Sequence of chain 1.A:
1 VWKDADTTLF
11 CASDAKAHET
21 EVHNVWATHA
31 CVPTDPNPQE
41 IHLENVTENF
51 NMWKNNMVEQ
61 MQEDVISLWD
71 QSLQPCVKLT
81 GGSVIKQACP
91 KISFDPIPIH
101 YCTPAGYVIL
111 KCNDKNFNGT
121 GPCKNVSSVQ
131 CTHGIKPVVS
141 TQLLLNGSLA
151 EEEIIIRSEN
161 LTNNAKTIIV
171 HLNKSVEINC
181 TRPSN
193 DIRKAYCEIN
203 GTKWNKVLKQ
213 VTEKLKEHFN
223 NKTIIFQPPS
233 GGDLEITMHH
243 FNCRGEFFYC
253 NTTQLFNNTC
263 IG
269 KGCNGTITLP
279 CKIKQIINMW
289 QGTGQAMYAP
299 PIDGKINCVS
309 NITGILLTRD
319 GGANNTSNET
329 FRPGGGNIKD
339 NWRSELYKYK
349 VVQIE

The protein below binds the small molecule below.
Small molecule (SMILES): CC(=O)N[C@@H]1[C@@H](O)[C@H](O)[C@@H](CO)O[C@H]1O

Binding-site contacts:
Ligand atom C7 contacts residue VAL138 of chain 1.A at 4.0 Å (hydrophobic).
Ligand atom C2 contacts residue SER308 of chain 1.A at 3.5 Å.
Ligand atom O5 contacts residue VAL307 of chain 1.A at 3.9 Å.
Ligand atom C8 contacts residue VAL138 of chain 1.A at 3.8 Å (hydrophobic).
Ligand atom C5 contacts residue ASN146 of chain 1.A at 3.6 Å.
Ligand atom C3 contacts residue VAL307 of chain 1.A at 3.5 Å (hydrophobic).
Ligand atom C7 contacts residue SER308 of chain 1.A at 3.6 Å.
Ligand atom C5 contacts residue VAL307 of chain 1.A at 3.2 Å (hydrophobic).
Ligand atom O3 contacts residue CYS306 of chain 1.A at 3.1 Å.
Ligand atom C4 contacts residue ARG246 of chain 1.A at 3.8 Å.
Ligand atom O6 contacts residue NAG1 of chain 1.M at 3.6 Å.
Ligand atom O5 contacts residue ASN146 of chain 1.A at 2.3 Å (h-bond).
Ligand atom C2 contacts residue VAL307 of chain 1.A at 4.0 Å (hydrophobic).
Ligand atom N2 contacts residue ASN146 of chain 1.A at 2.9 Å (h-bond).
Ligand atom O3 contacts residue ASP95 of chain 1.A at 4.1 Å.
Ligand atom C8 contacts residue ASN244 of chain 1.A at 4.3 Å.
Ligand atom C8 contacts residue SER308 of chain 1.A at 3.6 Å.
Ligand atom O5 contacts residue NAG1 of chain 1.M at 3.8 Å.
Ligand atom C4 contacts residue ASP95 of chain 1.A at 4.1 Å.
Ligand atom O4 contacts residue VAL307 of chain 1.A at 3.8 Å.
Ligand atom C4 contacts residue VAL307 of chain 1.A at 3.7 Å (hydrophobic).
Ligand atom C1 contacts residue ASN146 of chain 1.A at 1.4 Å.
Ligand atom O7 contacts residue ASN146 of chain 1.A at 3.8 Å.
Ligand atom C1 contacts residue VAL307 of chain 1.A at 3.6 Å (hydrophobic).
Ligand atom C7 contacts residue ASN146 of chain 1.A at 3.6 Å.
Ligand atom C3 contacts residue ASN146 of chain 1.A at 3.8 Å.
Ligand atom C3 contacts residue ARG246 of chain 1.A at 4.1 Å.
Ligand atom C8 contacts residue PHE243 of chain 1.A at 4.2 Å (hydrophobic).
Ligand atom O4 contacts residue ARG246 of chain 1.A at 2.8 Å (salt-bridge).
Ligand atom C4 contacts residue ASN146 of chain 1.A at 4.2 Å.
Ligand atom C2 contacts residue ASN146 of chain 1.A at 2.5 Å.
Ligand atom O3 contacts residue ARG246 of chain 1.A at 3.5 Å (salt-bridge).
Ligand atom O7 contacts residue PRO96 of chain 1.A at 3.9 Å.
Ligand atom C8 contacts residue LEU145 of chain 1.A at 3.9 Å (hydrophobic).
Ligand atom C3 contacts residue CYS306 of chain 1.A at 3.8 Å (hydrophobic).
Ligand atom O7 contacts residue VAL138 of chain 1.A at 3.8 Å.
Ligand atom N2 contacts residue SER308 of chain 1.A at 2.7 Å (h-bond).
Ligand atom C1 contacts residue SER308 of chain 1.A at 3.6 Å.
Ligand atom C6 contacts residue VAL307 of chain 1.A at 4.3 Å (hydrophobic).
Ligand atom C3 contacts residue SER308 of chain 1.A at 3.7 Å.